Binding-site contacts:
Ligand atom C2 contacts residue PHE70 of chain 1.A at 3.7 Å (hydrophobic).
Ligand atom C7 contacts residue PHE70 of chain 1.A at 3.5 Å (hydrophobic).
Ligand atom C5 contacts residue ASN22 of chain 1.A at 3.7 Å.
Ligand atom C4 contacts residue GLN107 of chain 1.A at 4.4 Å.
Ligand atom O5 contacts residue GLN107 of chain 1.A at 4.3 Å.
Ligand atom C5 contacts residue GLN107 of chain 1.A at 4.0 Å.
Ligand atom O5 contacts residue ASN22 of chain 1.A at 2.4 Å (h-bond).
Ligand atom O7 contacts residue PHE70 of chain 1.A at 4.1 Å.
Ligand atom C7 contacts residue ASN22 of chain 1.A at 3.8 Å.
Ligand atom O6 contacts residue GLN107 of chain 1.A at 2.8 Å (h-bond).
Ligand atom C6 contacts residue ALA72 of chain 1.A at 4.0 Å (hydrophobic).
Ligand atom C2 contacts residue SER23 of chain 1.A at 3.5 Å.
Ligand atom C1 contacts residue ASN22 of chain 1.A at 1.4 Å.
Ligand atom C6 contacts residue GLN107 of chain 1.A at 3.9 Å.
Ligand atom C8 contacts residue GLN107 of chain 1.A at 4.3 Å.
Ligand atom O7 contacts residue PRO69 of chain 1.A at 3.9 Å.
Ligand atom C1 contacts residue PHE70 of chain 1.A at 3.6 Å (hydrophobic).
Ligand atom C8 contacts residue ASN22 of chain 1.A at 4.3 Å.
Ligand atom O7 contacts residue ASN22 of chain 1.A at 4.0 Å.
Ligand atom N2 contacts residue SER23 of chain 1.A at 2.9 Å (h-bond).
Ligand atom O5 contacts residue ALA72 of chain 1.A at 4.0 Å.
Ligand atom N2 contacts residue ASN22 of chain 1.A at 2.9 Å (h-bond).
Ligand atom C1 contacts residue SER23 of chain 1.A at 3.5 Å.
Ligand atom O4 contacts residue PHE109 of chain 1.A at 4.1 Å.
Ligand atom C2 contacts residue ASN22 of chain 1.A at 2.5 Å.
Ligand atom O6 contacts residue VAL106 of chain 1.A at 4.2 Å.
Ligand atom C8 contacts residue ARG71 of chain 1.A at 3.5 Å.
Ligand atom O5 contacts residue VAL106 of chain 1.A at 3.7 Å.
Ligand atom N2 contacts residue PHE70 of chain 1.A at 3.6 Å (h-bond).
Ligand atom C6 contacts residue VAL106 of chain 1.A at 4.0 Å (hydrophobic).
Ligand atom C8 contacts residue PHE109 of chain 1.A at 3.9 Å (hydrophobic).
Ligand atom C3 contacts residue GLN107 of chain 1.A at 4.0 Å.
Ligand atom C4 contacts residue ASN22 of chain 1.A at 4.3 Å.
Ligand atom O4 contacts residue GLN107 of chain 1.A at 4.4 Å.
Ligand atom C7 contacts residue SER23 of chain 1.A at 3.9 Å.
Ligand atom C3 contacts residue ASN22 of chain 1.A at 3.8 Å.
Ligand atom C8 contacts residue PHE70 of chain 1.A at 3.4 Å (hydrophobic).
Ligand atom O7 contacts residue SER23 of chain 1.A at 3.9 Å.
Ligand atom C1 contacts residue GLN107 of chain 1.A at 4.0 Å.
Ligand atom C3 contacts residue SER23 of chain 1.A at 3.7 Å.

Sequence of chain 1.A:
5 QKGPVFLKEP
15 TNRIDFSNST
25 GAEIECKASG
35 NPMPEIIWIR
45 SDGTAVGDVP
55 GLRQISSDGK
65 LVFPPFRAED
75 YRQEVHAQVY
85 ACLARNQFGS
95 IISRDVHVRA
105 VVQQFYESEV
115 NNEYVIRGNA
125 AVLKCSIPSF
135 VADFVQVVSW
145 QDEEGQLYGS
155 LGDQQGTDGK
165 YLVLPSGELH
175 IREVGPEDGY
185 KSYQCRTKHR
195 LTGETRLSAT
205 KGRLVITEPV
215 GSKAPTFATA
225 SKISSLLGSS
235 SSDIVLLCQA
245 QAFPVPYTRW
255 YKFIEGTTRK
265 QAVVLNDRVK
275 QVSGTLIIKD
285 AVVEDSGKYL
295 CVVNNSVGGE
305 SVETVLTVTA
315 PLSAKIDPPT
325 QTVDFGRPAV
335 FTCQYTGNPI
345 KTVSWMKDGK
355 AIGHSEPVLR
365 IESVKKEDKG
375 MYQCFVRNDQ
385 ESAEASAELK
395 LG

A small-molecule ligand and the protein it binds are described below.
Small molecule (SMILES): CC(=O)N[C@H]1[C@H](O[C@H]2[C@H](O)[C@@H](NC(C)=O)CO[C@@H]2CO)O[C@H](CO)[C@@H](O[C@@H]2O[C@H](CO[C@H]3O[C@H](CO)[C@@H](O)[C@H](O)[C@@H]3O)[C@@H](O)[C@H](O)[C@@H]2O)[C@@H]1O